This small molecule binds to this protein.
Small molecule (SMILES): CCO/N=C/c1ccc(OCC[C@@H](C)CCN2CCN(c3ccncc3)C2=O)cc1

Binding-site contacts:
Ligand atom CAP contacts residue LEU113 of chain 1.A at 3.6 Å (hydrophobic).
Ligand atom OAC contacts residue LEU113 of chain 1.A at 3.4 Å (h-bond).
Ligand atom NAU contacts residue MET114 of chain 1.A at 3.9 Å.
Ligand atom CAN contacts residue ILE111 of chain 1.A at 3.8 Å (hydrophobic).
Ligand atom CAF contacts residue MET114 of chain 1.A at 3.1 Å (hydrophobic).
Ligand atom CAA contacts residue VAL179 of chain 1.A at 3.5 Å (hydrophobic).
Ligand atom CAZ contacts residue ILE111 of chain 1.A at 3.9 Å (hydrophobic).
Ligand atom NAT contacts residue TYR155 of chain 1.A at 3.9 Å.
Ligand atom CAE contacts residue ASN228 of chain 1.A at 3.6 Å.
Ligand atom CAI contacts residue PHE135 of chain 1.A at 3.5 Å (hydrophobic).
Ligand atom NBD contacts residue TRP203 of chain 1.A at 3.6 Å.
Ligand atom CAA contacts residue PRO177 of chain 1.A at 3.2 Å (hydrophobic).
Ligand atom CAR contacts residue ASN228 of chain 1.A at 3.7 Å.
Ligand atom CAG contacts residue GLN202 of chain 1.A at 3.5 Å.
Ligand atom CBB contacts residue LEU113 of chain 1.A at 3.7 Å (hydrophobic).
Ligand atom CAM contacts residue TYR155 of chain 1.A at 3.9 Å (hydrophobic).
Ligand atom CAF contacts residue ASP112 of chain 1.A at 3.9 Å.
Ligand atom CAR contacts residue TYR201 of chain 1.A at 3.5 Å (hydrophobic).
Ligand atom CAH contacts residue MET114 of chain 1.A at 3.5 Å (hydrophobic).
Ligand atom CAG contacts residue ASN228 of chain 1.A at 3.3 Å.
Ligand atom NBD contacts residue ASN228 of chain 1.A at 3.7 Å.
Ligand atom OAW contacts residue MET195 of chain 1.A at 3.4 Å.
Ligand atom CAL contacts residue TYR155 of chain 1.A at 3.4 Å (hydrophobic).
Ligand atom OAC contacts residue ASP112 of chain 1.A at 3.8 Å.
Ligand atom CAE contacts residue GLN202 of chain 1.A at 3.6 Å.
Ligand atom NBC contacts residue ASN228 of chain 1.A at 3.7 Å.
Ligand atom CAS contacts residue TRP203 of chain 1.A at 3.4 Å (hydrophobic).
Ligand atom CAJ contacts residue TYR155 of chain 1.A at 3.5 Å (hydrophobic).
Ligand atom CAK contacts residue PHE135 of chain 1.A at 3.3 Å (hydrophobic).
Ligand atom CAG contacts residue TRP203 of chain 1.A at 3.7 Å (hydrophobic).
Ligand atom CAN contacts residue PHE135 of chain 1.A at 3.8 Å (hydrophobic).
Ligand atom CAQ contacts residue LEU113 of chain 1.A at 3.6 Å (hydrophobic).
Ligand atom CAD contacts residue PHE137 of chain 1.A at 3.9 Å (hydrophobic).
Ligand atom CBA contacts residue ASN228 of chain 1.A at 3.7 Å.
Ligand atom CAL contacts residue ILE111 of chain 1.A at 3.9 Å (hydrophobic).
Ligand atom CAS contacts residue ASN228 of chain 1.A at 3.5 Å.
Ligand atom CAO contacts residue MET230 of chain 1.A at 3.6 Å (hydrophobic).
Ligand atom CBA contacts residue TRP203 of chain 1.A at 3.8 Å (hydrophobic).
Ligand atom CAX contacts residue ASN228 of chain 1.A at 3.8 Å.
Ligand atom CAS contacts residue TYR201 of chain 1.A at 3.9 Å (hydrophobic).

Sequence of chain 1.A:
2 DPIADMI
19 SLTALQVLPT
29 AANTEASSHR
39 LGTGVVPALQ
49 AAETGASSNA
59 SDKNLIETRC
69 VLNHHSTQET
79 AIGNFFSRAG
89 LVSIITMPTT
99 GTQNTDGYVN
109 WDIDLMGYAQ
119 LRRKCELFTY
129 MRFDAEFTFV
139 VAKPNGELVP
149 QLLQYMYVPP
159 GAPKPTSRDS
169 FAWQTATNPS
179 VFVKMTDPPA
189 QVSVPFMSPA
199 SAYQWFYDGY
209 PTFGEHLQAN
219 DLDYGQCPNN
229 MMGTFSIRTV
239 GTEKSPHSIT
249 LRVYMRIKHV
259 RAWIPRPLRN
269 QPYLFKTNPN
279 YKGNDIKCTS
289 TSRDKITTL

Sequence of chain 1.C:
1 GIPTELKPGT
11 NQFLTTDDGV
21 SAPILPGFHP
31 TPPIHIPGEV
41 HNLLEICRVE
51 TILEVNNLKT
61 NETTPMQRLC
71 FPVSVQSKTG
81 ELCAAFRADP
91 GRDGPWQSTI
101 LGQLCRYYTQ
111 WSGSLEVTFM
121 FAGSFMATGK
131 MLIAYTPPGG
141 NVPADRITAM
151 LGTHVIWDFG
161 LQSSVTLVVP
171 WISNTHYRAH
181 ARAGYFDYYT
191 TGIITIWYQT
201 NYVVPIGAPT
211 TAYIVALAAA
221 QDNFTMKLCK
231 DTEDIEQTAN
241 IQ